A protein and the small-molecule ligand that binds it are described below.
Small molecule (SMILES): CC(=O)N[C@H]1[C@H](O[C@H]2[C@H](O)[C@@H](NC(C)=O)CO[C@@H]2CO)O[C@H](CO)[C@@H](O)[C@@H]1O

Binding-site contacts:
Ligand atom C1 contacts residue ASN650 of chain 1.A at 1.6 Å.
Ligand atom N2 contacts residue ASN650 of chain 1.A at 3.4 Å (h-bond).
Ligand atom O5 contacts residue ASN650 of chain 1.A at 2.3 Å (h-bond).
Ligand atom C2 contacts residue ASN650 of chain 1.A at 2.9 Å.
Ligand atom C7 contacts residue ASN650 of chain 1.A at 3.6 Å.
Ligand atom C5 contacts residue ASN650 of chain 1.A at 3.7 Å.
Ligand atom O7 contacts residue ASN650 of chain 1.A at 3.5 Å (h-bond).
Ligand atom C1 contacts residue THR652 of chain 1.A at 4.3 Å.
Ligand atom O5 contacts residue LEU653 of chain 1.A at 4.5 Å.
Ligand atom C4 contacts residue ASN650 of chain 1.A at 4.4 Å.
Ligand atom C8 contacts residue GLN649 of chain 1.A at 4.2 Å.
Ligand atom C3 contacts residue ASN650 of chain 1.A at 4.1 Å.

Sequence of chain 1.A:
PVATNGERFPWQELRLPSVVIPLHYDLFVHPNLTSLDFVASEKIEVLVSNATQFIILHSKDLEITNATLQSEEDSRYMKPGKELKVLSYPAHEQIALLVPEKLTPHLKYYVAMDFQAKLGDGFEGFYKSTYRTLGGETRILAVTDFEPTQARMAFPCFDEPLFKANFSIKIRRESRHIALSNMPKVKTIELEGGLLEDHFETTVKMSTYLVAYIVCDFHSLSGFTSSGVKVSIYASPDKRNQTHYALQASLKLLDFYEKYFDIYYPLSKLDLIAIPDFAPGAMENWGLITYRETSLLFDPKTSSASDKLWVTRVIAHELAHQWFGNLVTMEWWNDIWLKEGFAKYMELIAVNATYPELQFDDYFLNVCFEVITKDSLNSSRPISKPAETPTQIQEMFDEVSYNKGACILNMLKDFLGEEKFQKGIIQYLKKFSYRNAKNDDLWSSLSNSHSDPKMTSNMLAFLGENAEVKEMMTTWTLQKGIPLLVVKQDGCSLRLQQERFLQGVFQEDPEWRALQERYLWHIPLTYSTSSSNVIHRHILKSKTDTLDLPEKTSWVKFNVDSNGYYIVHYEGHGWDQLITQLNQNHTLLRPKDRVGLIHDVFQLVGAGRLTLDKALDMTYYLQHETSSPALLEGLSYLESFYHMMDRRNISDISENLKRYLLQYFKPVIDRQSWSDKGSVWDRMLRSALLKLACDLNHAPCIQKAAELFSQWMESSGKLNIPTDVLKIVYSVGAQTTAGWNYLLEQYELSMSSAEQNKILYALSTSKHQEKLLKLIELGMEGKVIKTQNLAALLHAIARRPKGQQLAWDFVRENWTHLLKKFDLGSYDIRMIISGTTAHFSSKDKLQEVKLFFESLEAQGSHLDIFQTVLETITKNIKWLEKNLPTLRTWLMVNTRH